Binding-site contacts:
Ligand atom O4 contacts residue ASP243 of chain 2.B at 3.0 Å (salt-bridge).
Ligand atom O6 contacts residue GLU179 of chain 2.B at 3.8 Å.
Ligand atom C6 contacts residue THR88 of chain 2.B at 3.6 Å.
Ligand atom O3 contacts residue MG1 of chain 2.F at 3.8 Å.
Ligand atom C4 contacts residue ASP291 of chain 2.B at 3.8 Å.
Ligand atom C2 contacts residue GLU179 of chain 2.B at 3.5 Å.
Ligand atom O5 contacts residue TRP135 of chain 2.B at 3.8 Å.
Ligand atom C2 contacts residue ASP291 of chain 2.B at 3.8 Å.
Ligand atom C3 contacts residue MG1 of chain 2.F at 3.6 Å.
Ligand atom O1 contacts residue LYS181 of chain 2.B at 3.1 Å (salt-bridge).
Ligand atom O2 contacts residue GLU215 of chain 2.B at 2.8 Å (salt-bridge).
Ligand atom C5 contacts residue GLU179 of chain 2.B at 3.9 Å.
Ligand atom O4 contacts residue ASP291 of chain 2.B at 2.8 Å (salt-bridge).
Ligand atom O6 contacts residue THR88 of chain 2.B at 3.5 Å.
Ligand atom C5 contacts residue HIS52 of chain 2.B at 3.3 Å.
Ligand atom O1 contacts residue HIS218 of chain 2.B at 3.4 Å (h-bond).
Ligand atom C3 contacts residue TRP135 of chain 2.B at 3.9 Å (hydrophobic).
Ligand atom O2 contacts residue GLU179 of chain 2.B at 2.7 Å (salt-bridge).
Ligand atom C4 contacts residue MG1 of chain 2.F at 3.3 Å.
Ligand atom C6 contacts residue VAL133 of chain 2.B at 3.5 Å (hydrophobic).
Ligand atom C1 contacts residue PHE24 of chain 1.A at 3.7 Å (hydrophobic).
Ligand atom O2 contacts residue HIS218 of chain 2.B at 3.2 Å.
Ligand atom O2 contacts residue MG1 of chain 2.F at 2.2 Å.
Ligand atom C3 contacts residue ASP291 of chain 2.B at 3.5 Å.
Ligand atom O4 contacts residue MG1 of chain 2.F at 2.2 Å.
Ligand atom C2 contacts residue MG1 of chain 2.F at 3.3 Å.
Ligand atom O1 contacts residue PHE24 of chain 1.A at 3.7 Å.
Ligand atom O6 contacts residue MET86 of chain 2.B at 3.6 Å.
Ligand atom O4 contacts residue GLU179 of chain 2.B at 2.5 Å (salt-bridge).
Ligand atom C1 contacts residue TRP135 of chain 2.B at 3.9 Å (hydrophobic).
Ligand atom O3 contacts residue TRP14 of chain 2.B at 3.2 Å (h-bond).
Ligand atom C6 contacts residue GLU179 of chain 2.B at 3.4 Å.
Ligand atom O6 contacts residue VAL133 of chain 2.B at 3.5 Å.
Ligand atom C4 contacts residue TRP135 of chain 2.B at 3.6 Å (hydrophobic).
Ligand atom C2 contacts residue TRP135 of chain 2.B at 3.7 Å (hydrophobic).
Ligand atom O2 contacts residue ASP291 of chain 2.B at 3.1 Å (salt-bridge).
Ligand atom O1 contacts residue TRP135 of chain 2.B at 3.5 Å.
Ligand atom O3 contacts residue ASP291 of chain 2.B at 2.8 Å (salt-bridge).
Ligand atom O5 contacts residue HIS52 of chain 2.B at 2.6 Å (h-bond).
Ligand atom C4 contacts residue GLU179 of chain 2.B at 3.1 Å.

Sequence of chain 2.B:
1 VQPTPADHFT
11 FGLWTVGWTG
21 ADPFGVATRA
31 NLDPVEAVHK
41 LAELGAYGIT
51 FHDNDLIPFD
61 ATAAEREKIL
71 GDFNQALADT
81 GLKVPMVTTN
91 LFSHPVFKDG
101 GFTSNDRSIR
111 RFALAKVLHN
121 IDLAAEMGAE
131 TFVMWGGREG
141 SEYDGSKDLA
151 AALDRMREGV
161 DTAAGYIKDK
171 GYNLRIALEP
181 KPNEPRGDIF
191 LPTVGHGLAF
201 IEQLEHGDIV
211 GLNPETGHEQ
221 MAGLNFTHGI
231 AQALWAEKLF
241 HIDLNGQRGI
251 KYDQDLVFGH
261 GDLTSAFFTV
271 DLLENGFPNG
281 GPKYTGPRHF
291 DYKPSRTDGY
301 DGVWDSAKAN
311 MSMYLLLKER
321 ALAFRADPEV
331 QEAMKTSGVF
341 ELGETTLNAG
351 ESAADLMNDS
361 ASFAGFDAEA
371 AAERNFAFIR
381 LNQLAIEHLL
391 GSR

Sequence of chain 1.A:
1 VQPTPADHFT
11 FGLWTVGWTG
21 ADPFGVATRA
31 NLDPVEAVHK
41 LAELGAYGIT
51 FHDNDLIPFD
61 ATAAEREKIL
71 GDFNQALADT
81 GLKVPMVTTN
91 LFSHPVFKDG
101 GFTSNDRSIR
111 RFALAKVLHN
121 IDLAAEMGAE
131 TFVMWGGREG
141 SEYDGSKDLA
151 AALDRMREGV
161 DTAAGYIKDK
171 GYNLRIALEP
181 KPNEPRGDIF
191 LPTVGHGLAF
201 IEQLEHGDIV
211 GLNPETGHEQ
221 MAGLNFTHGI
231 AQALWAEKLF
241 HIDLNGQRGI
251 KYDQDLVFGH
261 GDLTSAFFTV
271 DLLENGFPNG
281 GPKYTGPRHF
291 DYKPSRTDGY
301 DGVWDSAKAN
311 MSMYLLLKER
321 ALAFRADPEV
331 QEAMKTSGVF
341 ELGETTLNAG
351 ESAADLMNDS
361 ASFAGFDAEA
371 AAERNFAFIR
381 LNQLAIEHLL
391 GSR

A protein and the small-molecule ligand that binds it are described below.
Small molecule (SMILES): OC[C@@H](O)[C@@H](O)[C@H](O)[C@@H](O)CO